Binding-site contacts:
Ligand atom O01 contacts residue ALA49 of chain 1.Y at 2.7 Å (h-bond).
Ligand atom C22 contacts residue GLN22 of chain 1.Y at 3.6 Å.
Ligand atom O01 contacts residue THR48 of chain 1.Y at 3.7 Å.
Ligand atom C34 contacts residue ALA126 of chain 1.Z at 3.4 Å (hydrophobic).
Ligand atom C35 contacts residue ALA126 of chain 1.Z at 3.6 Å (hydrophobic).
Ligand atom C07 contacts residue THR1 of chain 1.Y at 3.2 Å.
Ligand atom O18 contacts residue SER20 of chain 1.Y at 3.3 Å.
Ligand atom C04 contacts residue GLY47 of chain 1.Y at 3.7 Å.
Ligand atom O28 contacts residue SER27 of chain 1.Y at 2.7 Å (h-bond).
Ligand atom C04 contacts residue THR21 of chain 1.Y at 3.5 Å.
Ligand atom C36 contacts residue LEU91 of chain 1.Z at 3.6 Å (hydrophobic).
Ligand atom C07 contacts residue LYS33 of chain 1.Y at 3.7 Å.
Ligand atom C07 contacts residue GLY47 of chain 1.Y at 3.6 Å.
Ligand atom O28 contacts residue GLN22 of chain 1.Y at 2.9 Å (h-bond).
Ligand atom O18 contacts residue THR21 of chain 1.Y at 3.1 Å (h-bond).
Ligand atom C02 contacts residue THR21 of chain 1.Y at 3.6 Å.
Ligand atom C16 contacts residue ALA49 of chain 1.Y at 3.6 Å (hydrophobic).
Ligand atom C14 contacts residue SER20 of chain 1.Y at 3.6 Å.
Ligand atom C35 contacts residue LEU91 of chain 1.Z at 3.7 Å (hydrophobic).
Ligand atom O28 contacts residue SER20 of chain 1.Y at 3.7 Å.
Ligand atom C15 contacts residue SER20 of chain 1.Y at 3.6 Å.
Ligand atom C19 contacts residue THR21 of chain 1.Y at 3.4 Å.
Ligand atom C16 contacts residue VAL31 of chain 1.Y at 3.5 Å (hydrophobic).
Ligand atom C15 contacts residue ALA49 of chain 1.Y at 3.5 Å (hydrophobic).
Ligand atom C05 contacts residue GLY47 of chain 1.Y at 3.6 Å.
Ligand atom C14 contacts residue ALA49 of chain 1.Y at 3.5 Å (hydrophobic).
Ligand atom N06 contacts residue GLY47 of chain 1.Y at 2.7 Å (h-bond).
Ligand atom N29 contacts residue ASP124 of chain 1.Z at 2.8 Å (salt-bridge).
Ligand atom C21 contacts residue ASP124 of chain 1.Z at 3.4 Å.
Ligand atom C15 contacts residue VAL31 of chain 1.Y at 3.4 Å (hydrophobic).
Ligand atom C25 contacts residue TRP129 of chain 1.Z at 3.4 Å (hydrophobic).
Ligand atom C10 contacts residue ILE45 of chain 1.Y at 3.2 Å (hydrophobic).
Ligand atom C24 contacts residue GLY128 of chain 1.Z at 3.4 Å.
Ligand atom C10 contacts residue ALA52 of chain 1.Y at 3.5 Å (hydrophobic).
Ligand atom C20 contacts residue ASP124 of chain 1.Z at 3.7 Å.
Ligand atom C24 contacts residue ASP124 of chain 1.Z at 3.5 Å.
Ligand atom O39 contacts residue GLN22 of chain 1.Y at 3.7 Å.
Ligand atom C09 contacts residue ILE45 of chain 1.Y at 3.5 Å (hydrophobic).
Ligand atom C27 contacts residue GLN22 of chain 1.Y at 3.6 Å.
Ligand atom N03 contacts residue THR21 of chain 1.Y at 2.6 Å (h-bond).

Sequence of chain 1.Y:
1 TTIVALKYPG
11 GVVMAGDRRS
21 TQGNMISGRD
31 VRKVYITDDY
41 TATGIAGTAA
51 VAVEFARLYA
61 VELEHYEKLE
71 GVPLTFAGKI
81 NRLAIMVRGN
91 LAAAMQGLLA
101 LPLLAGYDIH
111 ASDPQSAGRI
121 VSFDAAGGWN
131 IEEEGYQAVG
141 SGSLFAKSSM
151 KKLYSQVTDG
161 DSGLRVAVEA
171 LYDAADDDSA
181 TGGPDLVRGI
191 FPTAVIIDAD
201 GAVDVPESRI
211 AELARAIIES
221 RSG

Sequence of chain 1.Z:
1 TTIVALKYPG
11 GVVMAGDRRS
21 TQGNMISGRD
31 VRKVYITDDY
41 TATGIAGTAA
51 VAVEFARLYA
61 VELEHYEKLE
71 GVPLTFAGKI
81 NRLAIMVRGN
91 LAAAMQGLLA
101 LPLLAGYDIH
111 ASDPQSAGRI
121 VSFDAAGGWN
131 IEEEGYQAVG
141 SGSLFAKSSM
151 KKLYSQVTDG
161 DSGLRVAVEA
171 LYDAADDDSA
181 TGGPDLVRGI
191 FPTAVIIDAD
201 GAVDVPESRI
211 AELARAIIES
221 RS

This protein binds this small molecule.
Small molecule (SMILES): CCN(CC)C(=O)C[C@H](NC(=O)CCc1ccccc1)C(=O)N[C@@H](C)C(=O)NCc1cccc2ccccc12